Binding-site contacts:
Ligand atom C3 contacts residue TYR115 of chain 1.B at 3.7 Å (hydrophobic).
Ligand atom C6 contacts residue LEU39 of chain 1.B at 3.9 Å (hydrophobic).
Ligand atom O3 contacts residue MET113 of chain 1.B at 3.4 Å.
Ligand atom N1 contacts residue VAL95 of chain 1.B at 4.0 Å.
Ligand atom N1 contacts residue ALA64 of chain 1.B at 3.6 Å.
Ligand atom C3 contacts residue GLY119 of chain 1.B at 3.6 Å.
Ligand atom C1 contacts residue ALA64 of chain 1.B at 3.9 Å (hydrophobic).
Ligand atom N4 contacts residue LEU39 of chain 1.B at 2.9 Å (h-bond).
Ligand atom C14 contacts residue VAL47 of chain 1.B at 4.0 Å (hydrophobic).
Ligand atom C7 contacts residue GLY119 of chain 1.B at 3.7 Å.
Ligand atom F1 contacts residue LEU167 of chain 1.B at 4.0 Å.
Ligand atom C8 contacts residue GLY119 of chain 1.B at 3.5 Å.
Ligand atom N1 contacts residue GLU114 of chain 1.B at 2.9 Å (salt-bridge).
Ligand atom N5 contacts residue LEU167 of chain 1.B at 3.9 Å.
Ligand atom C8 contacts residue TYR115 of chain 1.B at 3.4 Å (hydrophobic).
Ligand atom N2 contacts residue TYR115 of chain 1.B at 3.9 Å.
Ligand atom N1 contacts residue LEU167 of chain 1.B at 3.8 Å.
Ligand atom N3 contacts residue TYR115 of chain 1.B at 3.4 Å.
Ligand atom C9 contacts residue LEU167 of chain 1.B at 3.7 Å (hydrophobic).
Ligand atom C8 contacts residue LEU116 of chain 1.B at 3.3 Å (hydrophobic).
Ligand atom F2 contacts residue VAL47 of chain 1.B at 3.2 Å.
Ligand atom C6 contacts residue GLY119 of chain 1.B at 3.9 Å.
Ligand atom C5 contacts residue LEU39 of chain 1.B at 3.8 Å (hydrophobic).
Ligand atom C7 contacts residue LEU39 of chain 1.B at 3.9 Å (hydrophobic).
Ligand atom C1 contacts residue LEU167 of chain 1.B at 3.5 Å (hydrophobic).
Ligand atom N2 contacts residue LEU167 of chain 1.B at 4.0 Å.
Ligand atom C3 contacts residue LEU116 of chain 1.B at 3.4 Å (hydrophobic).
Ligand atom N2 contacts residue GLU114 of chain 1.B at 3.9 Å.
Ligand atom O3 contacts residue LEU167 of chain 1.B at 3.9 Å.
Ligand atom C1 contacts residue GLU114 of chain 1.B at 3.8 Å.
Ligand atom C4 contacts residue GLY119 of chain 1.B at 3.9 Å.
Ligand atom N3 contacts residue LEU116 of chain 1.B at 2.6 Å (h-bond).
Ligand atom C2 contacts residue LEU116 of chain 1.B at 3.6 Å (hydrophobic).
Ligand atom C8 contacts residue PRO117 of chain 1.B at 3.9 Å (hydrophobic).
Ligand atom F2 contacts residue LEU39 of chain 1.B at 3.5 Å.
Ligand atom N6 contacts residue LEU167 of chain 1.B at 3.4 Å.
Ligand atom C15 contacts residue VAL47 of chain 1.B at 3.6 Å (hydrophobic).
Ligand atom N2 contacts residue LEU116 of chain 1.B at 3.2 Å (h-bond).
Ligand atom C7 contacts residue TYR115 of chain 1.B at 3.9 Å (hydrophobic).
Ligand atom N1 contacts residue MET113 of chain 1.B at 3.7 Å.

Sequence of chain 1.B:
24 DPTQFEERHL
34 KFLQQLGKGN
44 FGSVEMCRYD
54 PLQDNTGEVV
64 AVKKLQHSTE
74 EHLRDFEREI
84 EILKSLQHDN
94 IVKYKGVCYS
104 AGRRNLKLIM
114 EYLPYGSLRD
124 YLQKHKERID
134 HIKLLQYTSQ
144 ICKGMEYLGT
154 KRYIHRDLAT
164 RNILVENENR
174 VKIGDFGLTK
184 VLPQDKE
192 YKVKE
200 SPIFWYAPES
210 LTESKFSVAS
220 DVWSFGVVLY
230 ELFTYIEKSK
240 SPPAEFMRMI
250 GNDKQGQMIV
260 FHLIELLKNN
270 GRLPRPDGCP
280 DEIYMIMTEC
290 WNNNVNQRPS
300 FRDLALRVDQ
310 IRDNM

This small molecule binds to this protein.
Small molecule (SMILES): Nc1nc(Nc2ccc(S(N)(=O)=O)cc2)nn1C(=O)c1c(F)cccc1F